Sequence of chain 1.P:
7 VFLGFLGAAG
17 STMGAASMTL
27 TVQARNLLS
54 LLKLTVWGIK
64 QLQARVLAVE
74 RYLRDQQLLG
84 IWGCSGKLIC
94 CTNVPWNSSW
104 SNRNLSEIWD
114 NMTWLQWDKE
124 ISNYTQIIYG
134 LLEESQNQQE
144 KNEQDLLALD

A protein and the small-molecule ligand that binds it are described below.
Small molecule (SMILES): CC(=O)N[C@@H]1[C@@H](O)[C@H](O)[C@@H](CO)O[C@H]1O

Binding-site contacts:
Ligand atom N2 contacts residue ASN100 of chain 1.P at 2.9 Å (h-bond).
Ligand atom C4 contacts residue ASN100 of chain 1.P at 4.2 Å.
Ligand atom C8 contacts residue ASN100 of chain 1.P at 4.3 Å.
Ligand atom O7 contacts residue ASN100 of chain 1.P at 3.0 Å (h-bond).
Ligand atom C7 contacts residue ASN100 of chain 1.P at 3.1 Å.
Ligand atom C5 contacts residue SER102 of chain 1.P at 3.8 Å.
Ligand atom C1 contacts residue SER102 of chain 1.P at 3.8 Å.
Ligand atom O5 contacts residue SER102 of chain 1.P at 3.7 Å.
Ligand atom O5 contacts residue ASN100 of chain 1.P at 2.4 Å (h-bond).
Ligand atom C3 contacts residue ASN100 of chain 1.P at 3.8 Å.
Ligand atom C1 contacts residue ASN100 of chain 1.P at 1.4 Å.
Ligand atom C5 contacts residue ASN100 of chain 1.P at 3.7 Å.
Ligand atom C2 contacts residue ASN100 of chain 1.P at 2.5 Å.
Ligand atom C6 contacts residue SER102 of chain 1.P at 4.4 Å.